Binding-site contacts:
Ligand atom NH1 contacts residue HEM1 of chain 1.H at 3.4 Å.
Ligand atom CA contacts residue GLU296 of chain 1.B at 3.5 Å.
Ligand atom CA contacts residue GLN182 of chain 1.B at 3.4 Å.
Ligand atom CB contacts residue GLN182 of chain 1.B at 3.5 Å.
Ligand atom NH1 contacts residue GLU296 of chain 1.B at 3.0 Å (salt-bridge).
Ligand atom OA1 contacts residue TYR266 of chain 1.B at 3.5 Å (h-bond).
Ligand atom C3 contacts residue GLY290 of chain 1.B at 3.5 Å.
Ligand atom S5 contacts residue PHE288 of chain 1.B at 3.1 Å.
Ligand atom OA1 contacts residue ASP301 of chain 1.B at 3.6 Å (salt-bridge).
Ligand atom N contacts residue HEM1 of chain 1.H at 2.6 Å (h-bond).
Ligand atom C contacts residue TYR292 of chain 1.B at 3.5 Å (hydrophobic).
Ligand atom OA2 contacts residue ASP301 of chain 1.B at 2.5 Å (salt-bridge).
Ligand atom OA2 contacts residue GLU296 of chain 1.B at 3.6 Å.
Ligand atom CG contacts residue GLU296 of chain 1.B at 3.3 Å.
Ligand atom C2 contacts residue PRO269 of chain 1.B at 3.4 Å (hydrophobic).
Ligand atom C2 contacts residue GLY290 of chain 1.B at 3.9 Å.
Ligand atom CB contacts residue GLU296 of chain 1.B at 3.1 Å.
Ligand atom CG contacts residue HEM1 of chain 1.H at 3.7 Å.
Ligand atom C contacts residue ASP301 of chain 1.B at 3.4 Å.
Ligand atom C6 contacts residue VAL271 of chain 1.B at 3.1 Å (hydrophobic).
Ligand atom S5 contacts residue HEM1 of chain 1.H at 3.8 Å.
Ligand atom C6 contacts residue ALA270 of chain 1.B at 3.8 Å (hydrophobic).
Ligand atom NH1 contacts residue TRP291 of chain 1.B at 2.8 Å (h-bond).
Ligand atom CD contacts residue GLU296 of chain 1.B at 3.5 Å.
Ligand atom CD contacts residue VAL271 of chain 1.B at 4.0 Å (hydrophobic).
Ligand atom S5 contacts residue VAL271 of chain 1.B at 3.7 Å.
Ligand atom C6 contacts residue PHE288 of chain 1.B at 3.0 Å (hydrophobic).
Ligand atom C1 contacts residue GLU296 of chain 1.B at 3.5 Å.
Ligand atom C1 contacts residue TRP291 of chain 1.B at 3.7 Å (hydrophobic).
Ligand atom C3 contacts residue HEM1 of chain 1.H at 3.4 Å.
Ligand atom C6 contacts residue PRO269 of chain 1.B at 3.6 Å (hydrophobic).
Ligand atom C4 contacts residue HEM1 of chain 1.H at 3.2 Å.
Ligand atom OA1 contacts residue TYR292 of chain 1.B at 2.7 Å (h-bond).
Ligand atom NE contacts residue GLU296 of chain 1.B at 2.7 Å (salt-bridge).
Ligand atom OA1 contacts residue GLN182 of chain 1.B at 2.8 Å (h-bond).
Ligand atom CA contacts residue HEM1 of chain 1.H at 3.7 Å.
Ligand atom C contacts residue GLN182 of chain 1.B at 3.4 Å.
Ligand atom OA2 contacts residue TYR292 of chain 1.B at 3.3 Å.
Ligand atom C1 contacts residue PRO269 of chain 1.B at 3.9 Å (hydrophobic).
Ligand atom N contacts residue GLU296 of chain 1.B at 2.9 Å (salt-bridge).

Sequence of chain 1.B:
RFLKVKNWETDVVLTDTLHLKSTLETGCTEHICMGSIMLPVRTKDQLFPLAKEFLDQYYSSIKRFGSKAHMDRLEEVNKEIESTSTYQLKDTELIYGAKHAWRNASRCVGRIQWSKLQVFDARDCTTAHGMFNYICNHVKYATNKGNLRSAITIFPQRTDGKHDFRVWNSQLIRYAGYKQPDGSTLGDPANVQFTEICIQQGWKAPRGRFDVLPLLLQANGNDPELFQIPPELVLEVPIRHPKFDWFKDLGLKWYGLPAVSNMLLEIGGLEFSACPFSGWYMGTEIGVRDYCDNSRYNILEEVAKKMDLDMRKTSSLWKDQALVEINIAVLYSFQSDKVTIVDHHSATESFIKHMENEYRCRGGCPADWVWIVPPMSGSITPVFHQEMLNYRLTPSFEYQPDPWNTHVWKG

This protein binds this small molecule.
Small molecule (SMILES): [H]/N=C(/CCCSC)NCCC[C@H](N)C(=O)O